Binding-site contacts:
Ligand atom N1 contacts residue ARG183 of chain 1.B at 3.6 Å.
Ligand atom S1 contacts residue GLU207 of chain 1.B at 3.6 Å (salt-bridge).
Ligand atom C5 contacts residue GLU207 of chain 1.B at 3.4 Å.
Ligand atom O5 contacts residue ARG210 of chain 1.B at 3.4 Å.
Ligand atom C8 contacts residue GLU207 of chain 1.B at 3.5 Å.
Ligand atom O4 contacts residue GLU207 of chain 1.B at 2.8 Å (salt-bridge).
Ligand atom N1 contacts residue ASP157 of chain 1.B at 2.7 Å (salt-bridge).
Ligand atom C16 contacts residue TYR69 of chain 1.B at 3.6 Å (hydrophobic).
Ligand atom C6 contacts residue PRO32 of chain 1.B at 3.8 Å (hydrophobic).
Ligand atom C18 contacts residue ASP157 of chain 1.B at 3.7 Å.
Ligand atom C10 contacts residue TYR69 of chain 1.B at 3.4 Å (hydrophobic).
Ligand atom S1 contacts residue ARG206 of chain 1.B at 3.4 Å.
Ligand atom O5 contacts residue ASP157 of chain 1.B at 3.6 Å.
Ligand atom C10 contacts residue ILE34 of chain 1.B at 3.7 Å (hydrophobic).
Ligand atom C1 contacts residue ARG210 of chain 1.B at 3.8 Å.
Ligand atom O5 contacts residue THR186 of chain 1.B at 2.7 Å (h-bond).
Ligand atom O4 contacts residue ARG210 of chain 1.B at 3.0 Å (salt-bridge).
Ligand atom C2 contacts residue ARG210 of chain 1.B at 3.3 Å.
Ligand atom C20 contacts residue GLN59 of chain 1.B at 3.3 Å.
Ligand atom C1 contacts residue LEU16 of chain 1.B at 3.7 Å (hydrophobic).
Ligand atom C18 contacts residue ARG183 of chain 1.B at 3.5 Å.
Ligand atom C14 contacts residue ASP157 of chain 1.B at 3.7 Å.
Ligand atom C16 contacts residue ARG183 of chain 1.B at 3.8 Å.
Ligand atom O1 contacts residue LEU16 of chain 1.B at 3.7 Å.
Ligand atom C19 contacts residue ARG210 of chain 1.B at 3.3 Å.
Ligand atom C15 contacts residue GLU207 of chain 1.B at 3.7 Å.
Ligand atom C18 contacts residue THR186 of chain 1.B at 3.6 Å.
Ligand atom C9 contacts residue TYR69 of chain 1.B at 3.6 Å (hydrophobic).
Ligand atom C11 contacts residue TYR69 of chain 1.B at 3.7 Å (hydrophobic).
Ligand atom C16 contacts residue ASP157 of chain 1.B at 3.8 Å.
Ligand atom C20 contacts residue GLU207 of chain 1.B at 3.5 Å.
Ligand atom C12 contacts residue GLY15 of chain 1.B at 3.1 Å.
Ligand atom O5 contacts residue ARG183 of chain 1.B at 3.7 Å.
Ligand atom C17 contacts residue ARG206 of chain 1.B at 3.6 Å.
Ligand atom O5 contacts residue LYS213 of chain 1.B at 3.7 Å.
Ligand atom C17 contacts residue TYR69 of chain 1.B at 3.7 Å (hydrophobic).
Ligand atom O3 contacts residue TYR69 of chain 1.B at 2.8 Å (h-bond).
Ligand atom C17 contacts residue GLU207 of chain 1.B at 3.2 Å.
Ligand atom O3 contacts residue GLU207 of chain 1.B at 3.6 Å.
Ligand atom C13 contacts residue GLY15 of chain 1.B at 3.5 Å.

This protein binds this small molecule.
Small molecule (SMILES): C/C1=C/C(=O)O[C@@H]2C[C@@H](CC[C@H](C)/C=C\CC1)O[C@@](O)([C@@H]1CSC(=O)N1)C2

Sequence of chain 1.B:
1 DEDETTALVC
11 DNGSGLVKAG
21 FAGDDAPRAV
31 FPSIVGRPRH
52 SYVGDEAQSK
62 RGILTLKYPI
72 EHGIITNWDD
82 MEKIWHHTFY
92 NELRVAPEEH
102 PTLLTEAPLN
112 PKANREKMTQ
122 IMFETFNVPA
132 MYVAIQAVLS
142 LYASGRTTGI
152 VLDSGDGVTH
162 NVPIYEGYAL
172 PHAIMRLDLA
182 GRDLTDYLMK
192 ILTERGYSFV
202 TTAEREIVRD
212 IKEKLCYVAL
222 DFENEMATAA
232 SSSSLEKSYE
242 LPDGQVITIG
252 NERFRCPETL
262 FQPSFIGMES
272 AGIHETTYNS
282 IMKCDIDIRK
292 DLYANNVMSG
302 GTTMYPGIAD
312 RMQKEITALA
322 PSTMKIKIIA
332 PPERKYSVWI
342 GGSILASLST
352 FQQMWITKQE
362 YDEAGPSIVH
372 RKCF